Sequence of chain 1.C:
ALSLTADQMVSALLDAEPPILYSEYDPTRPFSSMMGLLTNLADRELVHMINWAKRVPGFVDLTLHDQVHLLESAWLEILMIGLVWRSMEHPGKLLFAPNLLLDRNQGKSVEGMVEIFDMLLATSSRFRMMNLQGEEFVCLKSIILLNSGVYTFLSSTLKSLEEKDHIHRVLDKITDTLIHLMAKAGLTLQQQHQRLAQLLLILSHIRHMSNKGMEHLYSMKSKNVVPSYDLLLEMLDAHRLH

Binding-site contacts:
Ligand atom CBB contacts residue ASP59 of chain 1.C at 3.3 Å.
Ligand atom CBC contacts residue ASP59 of chain 1.C at 3.5 Å.
Ligand atom CAM contacts residue ALA58 of chain 1.C at 3.9 Å (hydrophobic).
Ligand atom CAA contacts residue ALA58 of chain 1.C at 3.8 Å (hydrophobic).
Ligand atom OAV contacts residue GLU61 of chain 1.C at 2.5 Å (salt-bridge).
Ligand atom OAR contacts residue LEU233 of chain 1.C at 3.5 Å.
Ligand atom OAV contacts residue ARG102 of chain 1.C at 3.2 Å (salt-bridge).
Ligand atom CAS contacts residue THR55 of chain 1.C at 3.8 Å.
Ligand atom NAU contacts residue ASP59 of chain 1.C at 2.7 Å (salt-bridge).
Ligand atom CAP contacts residue THR55 of chain 1.C at 3.9 Å.
Ligand atom CBF contacts residue ALA58 of chain 1.C at 3.4 Å (hydrophobic).
Ligand atom CAX contacts residue LEU233 of chain 1.C at 3.8 Å (hydrophobic).
Ligand atom OAV contacts residue LEU95 of chain 1.C at 3.9 Å.
Ligand atom CAN contacts residue LEU95 of chain 1.C at 3.9 Å (hydrophobic).
Ligand atom CAY contacts residue HIS232 of chain 1.C at 3.9 Å.
Ligand atom CBE contacts residue VAL241 of chain 1.C at 3.6 Å (hydrophobic).
Ligand atom CAN contacts residue ALA58 of chain 1.C at 3.6 Å (hydrophobic).
Ligand atom CBF contacts residue ASP59 of chain 1.C at 3.3 Å.
Ligand atom CBD contacts residue ASP59 of chain 1.C at 3.3 Å.
Ligand atom CAT contacts residue ASP59 of chain 1.C at 3.7 Å.
Ligand atom CAM contacts residue LEU92 of chain 1.C at 3.7 Å (hydrophobic).
Ligand atom CAY contacts residue ILE132 of chain 1.C at 3.8 Å (hydrophobic).
Ligand atom CBB contacts residue VAL241 of chain 1.C at 2.9 Å (hydrophobic).
Ligand atom CAN contacts residue LEU92 of chain 1.C at 3.8 Å (hydrophobic).
Ligand atom CBB contacts residue ASN240 of chain 1.C at 3.4 Å.
Ligand atom CAB contacts residue GLU61 of chain 1.C at 3.3 Å.
Ligand atom NAU contacts residue VAL241 of chain 1.C at 3.4 Å (h-bond).
Ligand atom CAA contacts residue LEU54 of chain 1.C at 3.6 Å (hydrophobic).
Ligand atom CBC contacts residue ASN240 of chain 1.C at 3.8 Å.
Ligand atom CAC contacts residue GLU61 of chain 1.C at 3.2 Å.
Ligand atom CAF contacts residue PHE112 of chain 1.C at 3.8 Å (hydrophobic).
Ligand atom CAO contacts residue ALA58 of chain 1.C at 3.8 Å (hydrophobic).
Ligand atom CBE contacts residue ASP59 of chain 1.C at 3.3 Å.
Ligand atom CBE contacts residue TRP91 of chain 1.C at 3.9 Å (hydrophobic).
Ligand atom CBF contacts residue TRP91 of chain 1.C at 3.6 Å (hydrophobic).
Ligand atom CAT contacts residue VAL241 of chain 1.C at 3.0 Å (hydrophobic).
Ligand atom CAD contacts residue LEU95 of chain 1.C at 3.9 Å (hydrophobic).
Ligand atom CAP contacts residue MET51 of chain 1.C at 3.7 Å (hydrophobic).
Ligand atom CAE contacts residue PHE112 of chain 1.C at 3.9 Å (hydrophobic).
Ligand atom CBC contacts residue VAL241 of chain 1.C at 3.8 Å (hydrophobic).

This small molecule binds to this protein.
Small molecule (SMILES): C[C@@H]1CCCN1CCOc1ccc([C@@H]2c3ccc(O)cc3CC[C@@H]2c2ccccc2)cc1